This protein binds this small molecule.
Small molecule (SMILES): CC(=O)N[C@@H]1[C@@H](O)[C@H](O[C@@H]2O[C@H](CO[C@]3(C(=O)O)C[C@H](O)[C@@H](NC(C)=O)[C@H]([C@H](O)[C@H](O)CO)O3)[C@H](O)[C@H](O)[C@H]2O)[C@@H](CO)O[C@H]1O

Binding-site contacts:
Ligand atom O7 contacts residue LYS270 of chain 2.A at 3.4 Å (salt-bridge).
Ligand atom C4 contacts residue ARG104 of chain 2.B at 3.7 Å.
Ligand atom O10 contacts residue ASN275 of chain 2.A at 2.7 Å (h-bond).
Ligand atom O6 contacts residue PRO274 of chain 2.A at 3.8 Å.
Ligand atom O4 contacts residue ARG95 of chain 2.B at 3.3 Å (salt-bridge).
Ligand atom O4 contacts residue ASN275 of chain 2.A at 2.8 Å (h-bond).
Ligand atom O3 contacts residue PRO274 of chain 2.A at 3.6 Å.
Ligand atom C4 contacts residue ASP91 of chain 2.B at 3.4 Å.
Ligand atom C10 contacts residue PRO231 of chain 2.B at 3.5 Å (hydrophobic).
Ligand atom C5 contacts residue PRO231 of chain 2.B at 3.4 Å (hydrophobic).
Ligand atom O10 contacts residue LYS270 of chain 2.A at 3.0 Å (salt-bridge).
Ligand atom C11 contacts residue ASP232 of chain 2.B at 3.4 Å.
Ligand atom O3 contacts residue GLY282 of chain 2.A at 3.3 Å.
Ligand atom C3 contacts residue ARG95 of chain 2.B at 3.8 Å.
Ligand atom N5 contacts residue ASN275 of chain 2.A at 3.5 Å (h-bond).
Ligand atom C3 contacts residue PRO274 of chain 2.A at 3.7 Å (hydrophobic).
Ligand atom C8 contacts residue ASN180 of chain 2.B at 3.0 Å.
Ligand atom C11 contacts residue GLY234 of chain 2.B at 3.7 Å.
Ligand atom C7 contacts residue ASN180 of chain 2.B at 3.5 Å.
Ligand atom C5 contacts residue ASN275 of chain 2.A at 3.5 Å.
Ligand atom N5 contacts residue PRO231 of chain 2.B at 2.6 Å (h-bond).
Ligand atom O6 contacts residue ASP91 of chain 2.B at 3.2 Å.
Ligand atom C4 contacts residue PRO231 of chain 2.B at 3.4 Å (hydrophobic).
Ligand atom O7 contacts residue PRO274 of chain 2.A at 3.5 Å.
Ligand atom C1 contacts residue ARG104 of chain 2.B at 3.4 Å.
Ligand atom C11 contacts residue ILE233 of chain 2.B at 3.5 Å (hydrophobic).
Ligand atom O4 contacts residue ASP91 of chain 2.B at 2.4 Å (salt-bridge).
Ligand atom C11 contacts residue PRO231 of chain 2.B at 3.5 Å (hydrophobic).
Ligand atom O7 contacts residue ASN180 of chain 2.B at 3.2 Å (h-bond).
Ligand atom C4 contacts residue ASP232 of chain 2.B at 3.5 Å.
Ligand atom O4 contacts residue ASP232 of chain 2.B at 2.9 Å (salt-bridge).
Ligand atom C4 contacts residue PRO274 of chain 2.A at 3.8 Å (hydrophobic).
Ligand atom O1B contacts residue ARG104 of chain 2.B at 2.4 Å (salt-bridge).
Ligand atom C10 contacts residue LYS270 of chain 2.A at 3.6 Å.
Ligand atom C4 contacts residue ASN275 of chain 2.A at 3.7 Å.
Ligand atom O1B contacts residue ASP91 of chain 2.B at 3.8 Å.
Ligand atom C10 contacts residue ASP232 of chain 2.B at 3.6 Å.
Ligand atom C10 contacts residue ASN275 of chain 2.A at 3.2 Å.
Ligand atom C3 contacts residue ARG104 of chain 2.B at 3.8 Å.
Ligand atom O4 contacts residue PRO231 of chain 2.B at 3.8 Å.

Sequence of chain 2.B:
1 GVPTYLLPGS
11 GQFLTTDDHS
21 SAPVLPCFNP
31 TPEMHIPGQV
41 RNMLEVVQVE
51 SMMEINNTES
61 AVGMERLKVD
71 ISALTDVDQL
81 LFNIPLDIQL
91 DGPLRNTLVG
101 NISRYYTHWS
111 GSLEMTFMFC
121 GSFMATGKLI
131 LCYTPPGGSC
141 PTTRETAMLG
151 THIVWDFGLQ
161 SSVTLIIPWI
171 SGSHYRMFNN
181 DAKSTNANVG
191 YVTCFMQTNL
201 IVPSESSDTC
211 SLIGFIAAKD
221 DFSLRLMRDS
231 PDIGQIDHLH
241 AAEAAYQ

Sequence of chain 2.A:
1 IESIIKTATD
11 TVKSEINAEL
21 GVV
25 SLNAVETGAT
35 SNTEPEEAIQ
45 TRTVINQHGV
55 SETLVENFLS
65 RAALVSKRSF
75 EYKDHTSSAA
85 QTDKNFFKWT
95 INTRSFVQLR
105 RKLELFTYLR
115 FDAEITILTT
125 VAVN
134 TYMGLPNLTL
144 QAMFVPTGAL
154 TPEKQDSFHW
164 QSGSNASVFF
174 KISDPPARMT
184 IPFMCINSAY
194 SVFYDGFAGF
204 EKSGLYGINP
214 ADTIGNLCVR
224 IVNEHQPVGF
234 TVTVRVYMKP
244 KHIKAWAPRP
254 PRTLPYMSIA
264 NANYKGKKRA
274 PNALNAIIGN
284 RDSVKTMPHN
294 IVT